Binding-site contacts:
Ligand atom C1 contacts residue ALA17 of chain 1.A at 3.5 Å (hydrophobic).
Ligand atom O3 contacts residue LYS13 of chain 1.A at 4.2 Å.
Ligand atom O4 contacts residue HEM1 of chain 1.E at 4.2 Å.
Ligand atom O5 contacts residue GLU24 of chain 1.A at 4.5 Å.
Ligand atom O5 contacts residue HIS20 of chain 1.A at 3.5 Å (h-bond).
Ligand atom O1 contacts residue HIS20 of chain 1.A at 2.9 Å (h-bond).
Ligand atom C5 contacts residue HIS20 of chain 1.A at 3.6 Å.
Ligand atom O6 contacts residue HEM1 of chain 1.E at 3.9 Å.
Ligand atom C2 contacts residue HIS20 of chain 1.A at 4.3 Å.
Ligand atom O3 contacts residue ALA17 of chain 1.A at 3.5 Å.
Ligand atom O1 contacts residue ALA17 of chain 1.A at 2.7 Å (h-bond).
Ligand atom O1 contacts residue GLU21 of chain 1.A at 3.4 Å (salt-bridge).
Ligand atom C6 contacts residue HIS20 of chain 1.A at 3.7 Å.
Ligand atom O6 contacts residue HEM1 of chain 1.E at 3.5 Å.
Ligand atom C1 contacts residue HIS20 of chain 1.A at 4.0 Å.
Ligand atom C1 contacts residue GLU21 of chain 1.A at 4.3 Å.
Ligand atom O4 contacts residue LYS13 of chain 1.A at 2.9 Å (salt-bridge).
Ligand atom C3 contacts residue LYS13 of chain 1.A at 4.5 Å.
Ligand atom C6 contacts residue HEM1 of chain 1.E at 3.5 Å.
Ligand atom C3 contacts residue ALA17 of chain 1.A at 3.8 Å (hydrophobic).
Ligand atom C4 contacts residue LYS13 of chain 1.A at 3.5 Å.

The small molecule below binds the protein below.
Small molecule (SMILES): OC[C@H]1O[C@@](CO)(O[C@H]2O[C@H](CO)[C@@H](O)[C@H](O)[C@H]2O)[C@@H](O)[C@@H]1O

Sequence of chain 1.A:
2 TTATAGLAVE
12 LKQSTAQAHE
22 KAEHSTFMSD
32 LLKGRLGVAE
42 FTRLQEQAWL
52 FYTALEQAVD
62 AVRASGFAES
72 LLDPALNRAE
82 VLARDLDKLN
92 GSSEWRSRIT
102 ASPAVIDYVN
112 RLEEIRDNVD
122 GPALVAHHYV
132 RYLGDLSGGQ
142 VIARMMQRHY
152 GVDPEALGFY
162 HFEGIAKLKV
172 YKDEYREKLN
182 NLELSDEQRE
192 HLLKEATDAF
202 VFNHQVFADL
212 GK